Sequence of chain 1.D:
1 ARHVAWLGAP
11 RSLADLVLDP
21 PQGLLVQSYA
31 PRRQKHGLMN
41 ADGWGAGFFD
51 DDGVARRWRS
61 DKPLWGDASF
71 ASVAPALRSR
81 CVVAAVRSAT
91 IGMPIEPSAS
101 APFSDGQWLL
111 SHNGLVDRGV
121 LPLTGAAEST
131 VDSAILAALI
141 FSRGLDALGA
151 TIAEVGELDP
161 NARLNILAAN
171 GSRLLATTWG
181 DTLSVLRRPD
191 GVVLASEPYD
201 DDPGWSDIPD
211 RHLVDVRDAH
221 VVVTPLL

Sequence of chain 1.B:
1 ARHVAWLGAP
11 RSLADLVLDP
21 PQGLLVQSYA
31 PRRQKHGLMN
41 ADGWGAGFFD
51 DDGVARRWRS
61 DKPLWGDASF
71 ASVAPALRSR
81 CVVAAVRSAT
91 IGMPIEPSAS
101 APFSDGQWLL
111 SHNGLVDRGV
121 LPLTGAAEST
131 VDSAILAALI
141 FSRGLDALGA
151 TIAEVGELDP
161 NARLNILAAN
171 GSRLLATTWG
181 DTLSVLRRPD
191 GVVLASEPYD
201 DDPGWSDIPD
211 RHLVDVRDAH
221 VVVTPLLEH

Binding-site contacts:
Ligand atom CAN contacts residue ASP132 of chain 1.B at 3.6 Å.
Ligand atom CAW contacts residue GLY114 of chain 1.B at 3.5 Å.
Ligand atom OAI contacts residue HIS36 of chain 1.B at 2.6 Å (h-bond).
Ligand atom NAR contacts residue GLY37 of chain 1.B at 3.6 Å.
Ligand atom OAI contacts residue GLN34 of chain 1.B at 3.5 Å (h-bond).
Ligand atom C contacts residue ARG87 of chain 1.B at 3.4 Å.
Ligand atom N contacts residue GLY114 of chain 1.B at 3.1 Å (h-bond).
Ligand atom OAH contacts residue SER88 of chain 1.B at 2.9 Å (h-bond).
Ligand atom OAG contacts residue ARG163 of chain 1.B at 2.4 Å (salt-bridge).
Ligand atom OAL contacts residue GLY37 of chain 1.B at 3.6 Å.
Ligand atom OXT contacts residue ALA89 of chain 1.B at 3.6 Å.
Ligand atom CAX contacts residue LEU38 of chain 1.B at 3.4 Å (hydrophobic).
Ligand atom OAK contacts residue GLY114 of chain 1.B at 3.4 Å (h-bond).
Ligand atom CAX contacts residue SER88 of chain 1.B at 3.6 Å.
Ligand atom CAB contacts residue ALA89 of chain 1.B at 3.5 Å (hydrophobic).
Ligand atom CAN contacts residue MET93 of chain 1.B at 3.6 Å (hydrophobic).
Ligand atom OAI contacts residue ALA1 of chain 1.B at 3.5 Å (h-bond).
Ligand atom OAH contacts residue LEU38 of chain 1.B at 3.2 Å (h-bond).
Ligand atom O contacts residue SER133 of chain 1.B at 3.5 Å (h-bond).
Ligand atom NAS contacts residue GLY114 of chain 1.B at 3.0 Å (h-bond).
Ligand atom O contacts residue ARG87 of chain 1.B at 3.4 Å (salt-bridge).
Ligand atom N contacts residue ASP132 of chain 1.B at 2.9 Å (salt-bridge).
Ligand atom OAG contacts residue HIS36 of chain 1.B at 3.6 Å.
Ligand atom CAZ contacts residue SER88 of chain 1.B at 3.6 Å.
Ligand atom N contacts residue SER133 of chain 1.B at 3.0 Å (h-bond).
Ligand atom CAW contacts residue ARG163 of chain 1.B at 3.6 Å.
Ligand atom OAE contacts residue THR90 of chain 1.B at 3.1 Å (h-bond).
Ligand atom CB contacts residue MET93 of chain 1.B at 3.1 Å (hydrophobic).
Ligand atom CA contacts residue SER88 of chain 1.B at 3.7 Å.
Ligand atom CB contacts residue ASP132 of chain 1.B at 3.5 Å.
Ligand atom OXT contacts residue ARG87 of chain 1.B at 2.5 Å (salt-bridge).
Ligand atom OAH contacts residue MET39 of chain 1.B at 3.0 Å (h-bond).
Ligand atom CAQ contacts residue SER88 of chain 1.B at 3.3 Å.
Ligand atom CAP contacts residue ALA89 of chain 1.B at 3.6 Å (hydrophobic).
Ligand atom OAL contacts residue LEU38 of chain 1.B at 2.9 Å (h-bond).
Ligand atom CAB contacts residue TRP65 of chain 1.D at 3.2 Å (hydrophobic).
Ligand atom OAI contacts residue SER88 of chain 1.B at 3.0 Å.
Ligand atom CAZ contacts residue GLY37 of chain 1.B at 3.4 Å.
Ligand atom NAR contacts residue SER88 of chain 1.B at 2.8 Å (h-bond).
Ligand atom SBD contacts residue HIS36 of chain 1.B at 3.2 Å (h-bond).

The small molecule below binds the protein below.
Small molecule (SMILES): C[N+](C)(C)[C@@H](Cc1c[nH]c(S(=O)C[C@H](NC(=O)CC[C@H]([NH3+])C(=O)O)C(=O)O)n1)C(=O)O